Sequence of chain 2.A:
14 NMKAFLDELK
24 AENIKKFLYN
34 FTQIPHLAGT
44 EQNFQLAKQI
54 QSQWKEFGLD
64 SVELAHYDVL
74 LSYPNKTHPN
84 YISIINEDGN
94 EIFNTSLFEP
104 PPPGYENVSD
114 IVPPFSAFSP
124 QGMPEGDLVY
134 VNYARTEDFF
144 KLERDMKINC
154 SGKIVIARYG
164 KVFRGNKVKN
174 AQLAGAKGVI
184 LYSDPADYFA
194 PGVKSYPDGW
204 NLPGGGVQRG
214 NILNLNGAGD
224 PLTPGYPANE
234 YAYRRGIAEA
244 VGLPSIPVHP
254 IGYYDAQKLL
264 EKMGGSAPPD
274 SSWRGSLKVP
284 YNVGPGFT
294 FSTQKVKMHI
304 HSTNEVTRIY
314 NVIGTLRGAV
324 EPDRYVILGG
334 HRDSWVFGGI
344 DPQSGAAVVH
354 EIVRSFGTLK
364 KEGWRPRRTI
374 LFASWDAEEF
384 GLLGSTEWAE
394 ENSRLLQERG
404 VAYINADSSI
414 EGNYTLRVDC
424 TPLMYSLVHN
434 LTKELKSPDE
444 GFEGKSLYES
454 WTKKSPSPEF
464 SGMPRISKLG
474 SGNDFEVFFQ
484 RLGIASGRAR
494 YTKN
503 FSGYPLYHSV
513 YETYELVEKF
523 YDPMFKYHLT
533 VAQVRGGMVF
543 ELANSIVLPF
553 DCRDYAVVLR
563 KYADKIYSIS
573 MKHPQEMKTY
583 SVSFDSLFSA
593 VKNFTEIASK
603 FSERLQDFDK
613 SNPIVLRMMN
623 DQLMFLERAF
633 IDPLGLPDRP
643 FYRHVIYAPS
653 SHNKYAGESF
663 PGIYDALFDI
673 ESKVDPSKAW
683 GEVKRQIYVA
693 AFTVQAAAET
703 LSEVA

Sequence of chain 1.A:
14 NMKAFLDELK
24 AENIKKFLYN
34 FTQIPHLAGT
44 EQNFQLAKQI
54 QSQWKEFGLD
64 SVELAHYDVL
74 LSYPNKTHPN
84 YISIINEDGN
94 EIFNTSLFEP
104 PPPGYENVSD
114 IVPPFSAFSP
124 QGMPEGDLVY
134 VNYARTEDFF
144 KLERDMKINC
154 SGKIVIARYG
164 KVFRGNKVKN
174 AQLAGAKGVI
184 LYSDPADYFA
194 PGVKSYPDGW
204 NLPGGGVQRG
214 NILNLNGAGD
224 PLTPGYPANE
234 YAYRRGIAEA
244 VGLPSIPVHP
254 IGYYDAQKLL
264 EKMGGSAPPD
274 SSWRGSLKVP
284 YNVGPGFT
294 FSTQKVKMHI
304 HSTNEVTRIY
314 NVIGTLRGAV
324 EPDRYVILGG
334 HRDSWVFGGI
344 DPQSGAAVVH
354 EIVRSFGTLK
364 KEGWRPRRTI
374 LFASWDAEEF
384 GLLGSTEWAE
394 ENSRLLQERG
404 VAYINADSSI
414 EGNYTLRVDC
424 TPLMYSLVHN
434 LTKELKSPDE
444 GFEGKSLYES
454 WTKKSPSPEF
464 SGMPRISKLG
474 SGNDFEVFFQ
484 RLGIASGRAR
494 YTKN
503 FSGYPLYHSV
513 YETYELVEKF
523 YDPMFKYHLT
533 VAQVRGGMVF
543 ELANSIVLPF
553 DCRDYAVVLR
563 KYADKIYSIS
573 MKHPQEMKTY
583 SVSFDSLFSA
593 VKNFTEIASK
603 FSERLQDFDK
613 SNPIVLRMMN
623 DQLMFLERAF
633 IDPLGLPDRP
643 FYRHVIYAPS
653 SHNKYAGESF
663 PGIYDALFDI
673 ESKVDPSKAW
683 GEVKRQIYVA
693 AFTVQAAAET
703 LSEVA

Binding-site contacts:
Ligand atom C8 contacts residue SER588 of chain 1.A at 3.5 Å.
Ligand atom C2 contacts residue ARG311 of chain 2.A at 4.0 Å.
Ligand atom C3 contacts residue ARG311 of chain 2.A at 3.7 Å.
Ligand atom O2 contacts residue GLU233 of chain 2.A at 2.6 Å (salt-bridge).
Ligand atom C8 contacts residue ALA592 of chain 1.A at 3.8 Å (hydrophobic).
Ligand atom C8 contacts residue SER591 of chain 1.A at 3.8 Å.
Ligand atom C1 contacts residue SER591 of chain 1.A at 3.8 Å.
Ligand atom N2 contacts residue GLN697 of chain 1.A at 3.5 Å (h-bond).
Ligand atom C7 contacts residue SER591 of chain 1.A at 3.9 Å.
Ligand atom C8 contacts residue TYR234 of chain 2.A at 3.7 Å (hydrophobic).
Ligand atom C1 contacts residue ASN595 of chain 1.A at 1.4 Å.
Ligand atom O3 contacts residue ARG311 of chain 2.A at 4.0 Å.
Ligand atom C5 contacts residue ASN595 of chain 1.A at 3.7 Å.
Ligand atom C4 contacts residue ARG311 of chain 2.A at 4.0 Å.
Ligand atom O2 contacts residue HIS69 of chain 2.A at 3.6 Å (h-bond).
Ligand atom N2 contacts residue ASN595 of chain 1.A at 2.8 Å (h-bond).
Ligand atom O4 contacts residue ARG311 of chain 2.A at 4.1 Å.
Ligand atom C7 contacts residue GLN697 of chain 1.A at 3.4 Å.
Ligand atom C6 contacts residue GLU233 of chain 2.A at 3.8 Å.
Ligand atom N2 contacts residue SER591 of chain 1.A at 2.9 Å (h-bond).
Ligand atom O5 contacts residue ASN595 of chain 1.A at 2.4 Å (h-bond).
Ligand atom C6 contacts residue HIS69 of chain 2.A at 3.7 Å.
Ligand atom C2 contacts residue ARG311 of chain 2.A at 4.1 Å.
Ligand atom N2 contacts residue ALA592 of chain 1.A at 4.1 Å.
Ligand atom O7 contacts residue GLN697 of chain 1.A at 3.3 Å (h-bond).
Ligand atom C3 contacts residue ASN595 of chain 1.A at 3.7 Å.
Ligand atom C2 contacts residue GLN697 of chain 1.A at 3.8 Å.
Ligand atom C2 contacts residue ASN595 of chain 1.A at 2.4 Å.
Ligand atom C2 contacts residue GLU233 of chain 2.A at 3.6 Å.
Ligand atom C5 contacts residue GLU233 of chain 2.A at 3.9 Å.
Ligand atom O2 contacts residue ARG311 of chain 2.A at 2.9 Å (salt-bridge).
Ligand atom O4 contacts residue GLU233 of chain 2.A at 3.2 Å (salt-bridge).
Ligand atom O6 contacts residue GLU233 of chain 2.A at 3.8 Å.
Ligand atom C7 contacts residue ASN595 of chain 1.A at 3.8 Å.
Ligand atom C3 contacts residue ARG311 of chain 2.A at 4.0 Å.
Ligand atom C3 contacts residue SER591 of chain 1.A at 4.0 Å.
Ligand atom C1 contacts residue GLN697 of chain 1.A at 3.9 Å.
Ligand atom O3 contacts residue ARG311 of chain 2.A at 3.3 Å (salt-bridge).
Ligand atom C2 contacts residue SER591 of chain 1.A at 3.7 Å.
Ligand atom C1 contacts residue GLU233 of chain 2.A at 4.0 Å.

The protein below binds the small molecule below.
Small molecule (SMILES): CC(=O)N[C@H]1[C@H](O[C@H]2[C@H](O)[C@@H](NC(C)=O)CO[C@@H]2CO)O[C@H](CO)[C@@H](O[C@@H]2O[C@H](CO)[C@@H](O)[C@H](O[C@H]3O[C@H](CO)[C@@H](O)[C@H](O)[C@@H]3O)[C@@H]2O)[C@@H]1O